This small molecule binds to this protein.
Small molecule (SMILES): CCCCCCc1ccc(Oc2ccccc2C#N)c(O)c1

Sequence of chain 1.H:
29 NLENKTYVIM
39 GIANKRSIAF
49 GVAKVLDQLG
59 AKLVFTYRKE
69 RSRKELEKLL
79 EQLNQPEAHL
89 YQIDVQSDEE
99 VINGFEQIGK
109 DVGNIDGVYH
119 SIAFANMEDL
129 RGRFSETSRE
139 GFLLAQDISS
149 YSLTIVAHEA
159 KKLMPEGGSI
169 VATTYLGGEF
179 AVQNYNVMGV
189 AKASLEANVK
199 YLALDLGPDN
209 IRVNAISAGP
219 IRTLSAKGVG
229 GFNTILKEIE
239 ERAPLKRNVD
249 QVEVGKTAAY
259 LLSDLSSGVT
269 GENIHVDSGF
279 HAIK

Binding-site contacts:
Ligand atom C12 contacts residue PHE122 of chain 1.H at 3.8 Å (hydrophobic).
Ligand atom C6 contacts residue NAP1 of chain 1.DA at 3.5 Å.
Ligand atom C19 contacts residue ILE233 of chain 1.H at 3.7 Å (hydrophobic).
Ligand atom O7 contacts residue NAP1 of chain 1.DA at 3.2 Å.
Ligand atom C3 contacts residue NAP1 of chain 1.DA at 3.1 Å.
Ligand atom CAD contacts residue SER223 of chain 1.H at 3.5 Å.
Ligand atom C4 contacts residue NAP1 of chain 1.DA at 3.5 Å.
Ligand atom C8 contacts residue SER223 of chain 1.H at 3.9 Å.
Ligand atom O17 contacts residue NAP1 of chain 1.DA at 2.6 Å (h-bond).
Ligand atom C18 contacts residue VAL227 of chain 1.H at 3.7 Å (hydrophobic).
Ligand atom O17 contacts residue LYS190 of chain 1.H at 3.7 Å.
Ligand atom C4 contacts residue ALA224 of chain 1.H at 3.6 Å (hydrophobic).
Ligand atom C10 contacts residue LEU128 of chain 1.H at 3.7 Å (hydrophobic).
Ligand atom NAB contacts residue NAP1 of chain 1.DA at 3.2 Å.
Ligand atom CAD contacts residue NAP1 of chain 1.DA at 3.7 Å.
Ligand atom C19 contacts residue GLY228 of chain 1.H at 3.7 Å.
Ligand atom C14 contacts residue NAP1 of chain 1.DA at 3.3 Å.
Ligand atom C17 contacts residue ILE233 of chain 1.H at 3.6 Å (hydrophobic).
Ligand atom C13 contacts residue SER223 of chain 1.H at 3.6 Å.
Ligand atom C17 contacts residue TYR173 of chain 1.H at 3.6 Å (hydrophobic).
Ligand atom C5 contacts residue NAP1 of chain 1.DA at 3.5 Å.
Ligand atom C16 contacts residue PHE230 of chain 1.H at 3.4 Å (hydrophobic).
Ligand atom C2 contacts residue NAP1 of chain 1.DA at 3.3 Å.
Ligand atom NAB contacts residue SER223 of chain 1.H at 3.6 Å (h-bond).
Ligand atom C8 contacts residue NAP1 of chain 1.DA at 3.9 Å.
Ligand atom C11 contacts residue MET186 of chain 1.H at 3.7 Å (hydrophobic).
Ligand atom C3 contacts residue ALA224 of chain 1.H at 3.5 Å (hydrophobic).
Ligand atom C10 contacts residue VAL227 of chain 1.H at 3.8 Å (hydrophobic).
Ligand atom C1 contacts residue TYR183 of chain 1.H at 3.4 Å (hydrophobic).
Ligand atom C19 contacts residue VAL180 of chain 1.H at 3.9 Å (hydrophobic).
Ligand atom CAD contacts residue ALA121 of chain 1.H at 3.4 Å (hydrophobic).
Ligand atom C15 contacts residue TYR173 of chain 1.H at 3.5 Å (hydrophobic).
Ligand atom C13 contacts residue ALA121 of chain 1.H at 3.9 Å (hydrophobic).
Ligand atom O17 contacts residue TYR183 of chain 1.H at 2.7 Å (h-bond).
Ligand atom C12 contacts residue ALA121 of chain 1.H at 3.8 Å (hydrophobic).
Ligand atom C19 contacts residue GLN181 of chain 1.H at 3.3 Å.
Ligand atom C1 contacts residue NAP1 of chain 1.DA at 3.5 Å.
Ligand atom C6 contacts residue TYR183 of chain 1.H at 3.6 Å (hydrophobic).
Ligand atom C9 contacts residue VAL227 of chain 1.H at 3.6 Å (hydrophobic).
Ligand atom NAB contacts residue ALA121 of chain 1.H at 3.4 Å (h-bond).